Binding-site contacts:
Ligand atom C1 contacts residue ASN318 of chain 1.A at 1.4 Å.
Ligand atom C4 contacts residue ASN318 of chain 1.A at 4.2 Å.
Ligand atom C2 contacts residue ASN318 of chain 1.A at 2.4 Å.
Ligand atom O6 contacts residue GLN567 of chain 1.A at 3.6 Å.
Ligand atom N2 contacts residue ASN318 of chain 1.A at 2.9 Å (h-bond).
Ligand atom O7 contacts residue ASN318 of chain 1.A at 4.2 Å.
Ligand atom O6 contacts residue ASN318 of chain 1.A at 4.5 Å.
Ligand atom C3 contacts residue ASN318 of chain 1.A at 3.8 Å.
Ligand atom C8 contacts residue THR320 of chain 1.A at 3.6 Å.
Ligand atom C7 contacts residue ASN318 of chain 1.A at 3.8 Å.
Ligand atom C8 contacts residue ASN318 of chain 1.A at 4.5 Å.
Ligand atom O5 contacts residue ASN318 of chain 1.A at 2.4 Å (h-bond).
Ligand atom C5 contacts residue ASN318 of chain 1.A at 3.7 Å.

Sequence of chain 1.A:
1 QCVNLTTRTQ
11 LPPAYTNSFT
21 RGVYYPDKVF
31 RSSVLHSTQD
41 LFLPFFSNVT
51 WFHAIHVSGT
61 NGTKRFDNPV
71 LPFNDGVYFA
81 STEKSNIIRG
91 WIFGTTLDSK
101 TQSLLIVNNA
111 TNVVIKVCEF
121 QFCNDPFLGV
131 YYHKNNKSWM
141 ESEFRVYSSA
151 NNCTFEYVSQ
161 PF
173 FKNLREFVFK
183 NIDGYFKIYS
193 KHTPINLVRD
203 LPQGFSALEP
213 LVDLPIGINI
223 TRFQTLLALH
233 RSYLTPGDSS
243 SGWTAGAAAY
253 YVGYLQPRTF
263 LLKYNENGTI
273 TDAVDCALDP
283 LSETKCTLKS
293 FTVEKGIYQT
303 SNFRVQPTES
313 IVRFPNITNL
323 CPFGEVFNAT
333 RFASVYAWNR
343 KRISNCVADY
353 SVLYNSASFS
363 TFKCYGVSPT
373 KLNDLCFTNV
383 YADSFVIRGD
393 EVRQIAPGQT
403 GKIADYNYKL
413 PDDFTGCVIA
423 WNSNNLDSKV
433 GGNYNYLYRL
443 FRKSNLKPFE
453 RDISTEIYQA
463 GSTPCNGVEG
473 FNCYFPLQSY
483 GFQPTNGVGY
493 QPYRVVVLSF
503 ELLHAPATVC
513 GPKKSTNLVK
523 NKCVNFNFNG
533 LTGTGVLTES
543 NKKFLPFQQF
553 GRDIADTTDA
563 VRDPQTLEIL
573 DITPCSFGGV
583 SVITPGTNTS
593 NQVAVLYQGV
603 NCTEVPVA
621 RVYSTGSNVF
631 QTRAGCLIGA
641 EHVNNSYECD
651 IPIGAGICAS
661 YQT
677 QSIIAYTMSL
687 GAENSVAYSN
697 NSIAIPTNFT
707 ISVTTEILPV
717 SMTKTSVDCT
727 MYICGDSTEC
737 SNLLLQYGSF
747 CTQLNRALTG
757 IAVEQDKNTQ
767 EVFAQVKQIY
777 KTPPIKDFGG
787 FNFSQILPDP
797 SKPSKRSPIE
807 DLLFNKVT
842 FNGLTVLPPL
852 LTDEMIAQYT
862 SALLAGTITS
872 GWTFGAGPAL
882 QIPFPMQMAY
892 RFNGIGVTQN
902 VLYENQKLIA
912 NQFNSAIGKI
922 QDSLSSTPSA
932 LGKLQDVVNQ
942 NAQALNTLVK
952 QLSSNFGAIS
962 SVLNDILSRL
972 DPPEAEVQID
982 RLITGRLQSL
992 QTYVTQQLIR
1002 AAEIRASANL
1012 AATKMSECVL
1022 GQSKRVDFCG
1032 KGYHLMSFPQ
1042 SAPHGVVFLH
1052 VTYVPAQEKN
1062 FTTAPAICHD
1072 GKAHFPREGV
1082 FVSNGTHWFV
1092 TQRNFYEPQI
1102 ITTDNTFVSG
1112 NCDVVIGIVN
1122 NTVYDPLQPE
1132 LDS

The small molecule below binds the protein below.
Small molecule (SMILES): CC(=O)N[C@@H]1[C@@H](O)[C@H](O)[C@@H](CO)O[C@H]1O